Binding-site contacts:
Ligand atom CD1 contacts residue ASN74 of chain 7.A at 3.8 Å.
Ligand atom O contacts residue VAL205 of chain 3.A at 2.8 Å (h-bond).
Ligand atom CG contacts residue VAL40 of chain 7.A at 3.8 Å (hydrophobic).
Ligand atom NE1 contacts residue VAL40 of chain 7.A at 3.8 Å.
Ligand atom CA contacts residue GLU44 of chain 7.A at 3.8 Å.
Ligand atom CH2 contacts residue ARG34 of chain 3.A at 3.5 Å.
Ligand atom CE1 contacts residue ALA206 of chain 3.A at 3.9 Å (hydrophobic).
Ligand atom CE1 contacts residue SER38 of chain 3.A at 3.8 Å.
Ligand atom O contacts residue LYS204 of chain 3.A at 3.7 Å.
Ligand atom O contacts residue ASN207 of chain 3.A at 2.8 Å (h-bond).
Ligand atom CD1 contacts residue ASN207 of chain 3.A at 3.6 Å.
Ligand atom CD2 contacts residue VAL40 of chain 7.A at 3.6 Å (hydrophobic).
Ligand atom CE2 contacts residue ASN207 of chain 3.A at 3.4 Å.
Ligand atom C contacts residue ASN207 of chain 3.A at 3.9 Å.
Ligand atom CE2 contacts residue GLU45 of chain 3.A at 3.8 Å.
Ligand atom N contacts residue VAL205 of chain 3.A at 2.8 Å (h-bond).
Ligand atom C contacts residue VAL205 of chain 3.A at 3.4 Å (hydrophobic).
Ligand atom CA contacts residue VAL205 of chain 3.A at 3.2 Å (hydrophobic).
Ligand atom O contacts residue VAL205 of chain 3.A at 3.5 Å (h-bond).
Ligand atom NE1 contacts residue ASN207 of chain 3.A at 3.5 Å (h-bond).
Ligand atom O contacts residue ASN207 of chain 3.A at 3.2 Å (h-bond).
Ligand atom C contacts residue GLU44 of chain 7.A at 3.8 Å.
Ligand atom CD2 contacts residue LEU41 of chain 3.A at 3.6 Å (hydrophobic).
Ligand atom N contacts residue GLU44 of chain 7.A at 2.9 Å (salt-bridge).
Ligand atom CZ2 contacts residue ASN207 of chain 3.A at 3.6 Å.
Ligand atom NE1 contacts residue ASN74 of chain 7.A at 2.9 Å (h-bond).
Ligand atom CZ contacts residue ALA42 of chain 3.A at 3.6 Å (hydrophobic).
Ligand atom CD1 contacts residue VAL40 of chain 7.A at 3.9 Å (hydrophobic).
Ligand atom CZ2 contacts residue ASN74 of chain 7.A at 3.5 Å.
Ligand atom CZ2 contacts residue ARG34 of chain 3.A at 3.6 Å.
Ligand atom CD2 contacts residue GLU45 of chain 3.A at 3.7 Å.
Ligand atom CE2 contacts residue VAL40 of chain 7.A at 3.7 Å (hydrophobic).
Ligand atom CB contacts residue GLU44 of chain 7.A at 3.5 Å.
Ligand atom CE3 contacts residue LEU41 of chain 7.A at 3.8 Å (hydrophobic).
Ligand atom CA contacts residue VAL205 of chain 3.A at 3.8 Å (hydrophobic).
Ligand atom CZ contacts residue SER38 of chain 3.A at 3.3 Å.
Ligand atom O contacts residue ALA206 of chain 3.A at 3.2 Å.
Ligand atom CH2 contacts residue ILE37 of chain 7.A at 3.7 Å (hydrophobic).
Ligand atom CD2 contacts residue ASN207 of chain 3.A at 3.9 Å.
Ligand atom N contacts residue GLU44 of chain 7.A at 3.1 Å (salt-bridge).

Sequence of chain 7.A:
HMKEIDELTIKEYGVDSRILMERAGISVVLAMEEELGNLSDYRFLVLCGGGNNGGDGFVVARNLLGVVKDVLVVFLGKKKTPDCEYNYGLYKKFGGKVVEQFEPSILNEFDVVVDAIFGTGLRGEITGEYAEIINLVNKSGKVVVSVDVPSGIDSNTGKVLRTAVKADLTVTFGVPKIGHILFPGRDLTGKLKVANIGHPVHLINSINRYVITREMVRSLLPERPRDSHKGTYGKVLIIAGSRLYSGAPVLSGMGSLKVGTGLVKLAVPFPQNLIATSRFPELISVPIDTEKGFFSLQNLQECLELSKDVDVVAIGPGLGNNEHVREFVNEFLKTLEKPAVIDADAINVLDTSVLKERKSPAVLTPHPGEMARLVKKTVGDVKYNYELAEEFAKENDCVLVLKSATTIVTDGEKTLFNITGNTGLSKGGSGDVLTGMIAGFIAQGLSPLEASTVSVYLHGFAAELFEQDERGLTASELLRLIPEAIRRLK

Sequence of chain 3.A:
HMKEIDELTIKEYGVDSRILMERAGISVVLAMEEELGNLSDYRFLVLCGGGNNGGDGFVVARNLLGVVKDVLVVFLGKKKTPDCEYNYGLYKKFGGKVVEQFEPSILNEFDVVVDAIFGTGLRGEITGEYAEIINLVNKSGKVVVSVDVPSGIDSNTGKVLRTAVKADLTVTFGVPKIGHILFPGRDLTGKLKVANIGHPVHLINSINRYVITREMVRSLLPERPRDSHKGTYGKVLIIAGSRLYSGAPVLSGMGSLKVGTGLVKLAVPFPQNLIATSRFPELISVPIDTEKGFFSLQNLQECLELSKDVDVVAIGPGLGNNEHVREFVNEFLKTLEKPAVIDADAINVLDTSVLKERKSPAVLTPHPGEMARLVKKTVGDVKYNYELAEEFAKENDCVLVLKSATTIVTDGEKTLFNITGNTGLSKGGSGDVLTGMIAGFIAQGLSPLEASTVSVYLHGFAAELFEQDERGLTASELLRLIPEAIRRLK

This protein binds this small molecule.
Small molecule (SMILES): CC(C)C[C@H](NC(=O)[C@H](CC1=CN=C2C=CC=CC12)NC(=O)[C@H](C)N)C(=O)N[C@@H](Cc1ccccc1)C(=O)N[C@@H](CCC(=O)O)C(=O)N[C@@H](C)C=O